Sequence of chain 1.F:
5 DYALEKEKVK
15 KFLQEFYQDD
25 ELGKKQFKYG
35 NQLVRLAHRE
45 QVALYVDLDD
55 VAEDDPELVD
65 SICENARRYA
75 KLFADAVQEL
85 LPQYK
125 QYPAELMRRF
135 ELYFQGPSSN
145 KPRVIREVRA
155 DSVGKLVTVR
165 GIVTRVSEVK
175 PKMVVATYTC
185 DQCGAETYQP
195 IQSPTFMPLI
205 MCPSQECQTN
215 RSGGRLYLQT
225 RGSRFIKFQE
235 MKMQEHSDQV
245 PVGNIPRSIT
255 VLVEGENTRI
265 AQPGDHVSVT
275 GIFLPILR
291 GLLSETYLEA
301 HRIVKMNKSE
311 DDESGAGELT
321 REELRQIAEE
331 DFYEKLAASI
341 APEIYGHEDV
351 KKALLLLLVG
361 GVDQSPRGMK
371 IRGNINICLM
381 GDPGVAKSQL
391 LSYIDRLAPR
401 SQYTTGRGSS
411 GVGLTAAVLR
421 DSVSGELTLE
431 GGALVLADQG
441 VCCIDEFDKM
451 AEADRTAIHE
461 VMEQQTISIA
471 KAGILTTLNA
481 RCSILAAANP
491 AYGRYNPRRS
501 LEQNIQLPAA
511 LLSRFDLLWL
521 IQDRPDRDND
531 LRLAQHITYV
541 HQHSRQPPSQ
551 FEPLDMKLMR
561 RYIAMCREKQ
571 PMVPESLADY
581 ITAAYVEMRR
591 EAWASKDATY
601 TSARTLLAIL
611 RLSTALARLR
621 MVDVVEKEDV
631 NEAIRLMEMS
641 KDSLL

Binding-site contacts:
Ligand atom O3B contacts residue MG1 of chain 1.R at 3.6 Å.
Ligand atom S1G contacts residue ARG604 of chain 1.F at 3.5 Å (salt-bridge).
Ligand atom O2A contacts residue GLN464 of chain 1.F at 3.9 Å.
Ligand atom O1B contacts residue SER535 of chain 1.C at 3.9 Å.
Ligand atom O2A contacts residue SER537 of chain 1.C at 3.8 Å.
Ligand atom C6 contacts residue TYR491 of chain 1.C at 3.8 Å (hydrophobic).
Ligand atom O1B contacts residue LYS536 of chain 1.C at 3.1 Å (salt-bridge).
Ligand atom C2 contacts residue SER489 of chain 1.C at 3.7 Å.
Ligand atom O5' contacts residue ARG604 of chain 1.F at 3.4 Å (salt-bridge).
Ligand atom O3G contacts residue LYS536 of chain 1.C at 3.8 Å.
Ligand atom O3' contacts residue LEU607 of chain 1.F at 3.2 Å.
Ligand atom N7 contacts residue SER535 of chain 1.C at 3.8 Å.
Ligand atom N3 contacts residue MET369 of chain 1.F at 3.6 Å.
Ligand atom S1G contacts residue ARG514 of chain 1.F at 3.1 Å (salt-bridge).
Ligand atom N6 contacts residue TYR491 of chain 1.C at 3.4 Å.
Ligand atom O3G contacts residue ASN638 of chain 1.C at 3.0 Å (h-bond).
Ligand atom O2' contacts residue MET369 of chain 1.F at 3.1 Å.
Ligand atom N3 contacts residue LEU686 of chain 1.C at 3.8 Å.
Ligand atom O2B contacts residue MG1 of chain 1.R at 2.0 Å.
Ligand atom O3A contacts residue ARG604 of chain 1.F at 3.5 Å (salt-bridge).
Ligand atom N7 contacts residue GLY533 of chain 1.C at 3.5 Å (h-bond).
Ligand atom S1G contacts residue ALA510 of chain 1.F at 3.8 Å.
Ligand atom C2 contacts residue TYR491 of chain 1.C at 3.8 Å (hydrophobic).
Ligand atom O1A contacts residue GLN538 of chain 1.C at 3.3 Å.
Ligand atom PG contacts residue MG1 of chain 1.R at 3.4 Å.
Ligand atom O3A contacts residue SER535 of chain 1.C at 3.6 Å (h-bond).
Ligand atom O1A contacts residue SER535 of chain 1.C at 3.0 Å.
Ligand atom O3B contacts residue ARG604 of chain 1.F at 3.1 Å (salt-bridge).
Ligand atom N1 contacts residue ILE490 of chain 1.C at 3.7 Å.
Ligand atom C5' contacts residue GLY533 of chain 1.C at 3.8 Å.
Ligand atom C5 contacts residue SER535 of chain 1.C at 3.7 Å.
Ligand atom O3G contacts residue PRO532 of chain 1.C at 3.5 Å.
Ligand atom N1 contacts residue TYR491 of chain 1.C at 2.9 Å (h-bond).
Ligand atom C8 contacts residue GLY533 of chain 1.C at 3.0 Å.
Ligand atom O2G contacts residue MG1 of chain 1.R at 2.0 Å.
Ligand atom O1A contacts residue LYS536 of chain 1.C at 3.7 Å.
Ligand atom O2B contacts residue SER537 of chain 1.C at 2.8 Å (h-bond).
Ligand atom O3B contacts residue GLY533 of chain 1.C at 3.5 Å (h-bond).
Ligand atom O1B contacts residue MG1 of chain 1.R at 3.8 Å.
Ligand atom PB contacts residue MG1 of chain 1.R at 3.2 Å.

This small molecule binds to this protein.
Small molecule (SMILES): Nc1ncnc2c1ncn2[C@@H]1O[C@H](COP(=O)(O)OP(=O)(O)OP(O)(O)=S)[C@@H](O)[C@H]1O

Sequence of chain 1.C:
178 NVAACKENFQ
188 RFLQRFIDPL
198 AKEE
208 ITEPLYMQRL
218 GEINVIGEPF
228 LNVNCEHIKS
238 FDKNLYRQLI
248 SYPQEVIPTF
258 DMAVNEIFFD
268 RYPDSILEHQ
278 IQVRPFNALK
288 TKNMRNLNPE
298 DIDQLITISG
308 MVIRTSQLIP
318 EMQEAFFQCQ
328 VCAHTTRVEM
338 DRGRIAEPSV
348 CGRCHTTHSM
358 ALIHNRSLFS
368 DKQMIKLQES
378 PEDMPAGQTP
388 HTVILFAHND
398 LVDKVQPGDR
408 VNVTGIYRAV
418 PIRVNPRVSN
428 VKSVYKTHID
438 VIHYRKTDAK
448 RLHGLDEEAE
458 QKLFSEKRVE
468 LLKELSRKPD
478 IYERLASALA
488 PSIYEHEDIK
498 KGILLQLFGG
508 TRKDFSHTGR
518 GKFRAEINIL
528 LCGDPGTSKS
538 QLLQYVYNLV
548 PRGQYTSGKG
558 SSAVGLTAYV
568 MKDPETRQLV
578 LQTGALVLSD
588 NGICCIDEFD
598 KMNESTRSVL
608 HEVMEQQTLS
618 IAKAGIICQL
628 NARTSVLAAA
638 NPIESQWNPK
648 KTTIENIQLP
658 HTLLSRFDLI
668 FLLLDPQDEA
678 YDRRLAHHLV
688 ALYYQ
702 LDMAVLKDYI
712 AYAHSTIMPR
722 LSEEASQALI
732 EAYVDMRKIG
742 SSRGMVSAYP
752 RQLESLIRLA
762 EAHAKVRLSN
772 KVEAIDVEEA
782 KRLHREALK